Binding-site contacts:
Ligand atom O6 contacts residue GLU46 of chain 1.C at 2.5 Å (salt-bridge).
Ligand atom F2 contacts residue 2FG1 of chain 1.QA at 0.0 Å.
Ligand atom C1 contacts residue GOL1 of chain 1.IA at 3.6 Å.
Ligand atom F2 contacts residue THR187 of chain 1.C at 3.1 Å.
Ligand atom O4 contacts residue ASP49 of chain 1.C at 2.7 Å (salt-bridge).
Ligand atom O1 contacts residue GLY367 of chain 1.C at 3.6 Å.
Ligand atom C3 contacts residue ASP49 of chain 1.C at 3.4 Å.
Ligand atom O6 contacts residue LEU190 of chain 1.C at 3.5 Å.
Ligand atom O3 contacts residue ASP49 of chain 1.C at 2.5 Å (salt-bridge).
Ligand atom C1 contacts residue TYR248 of chain 1.C at 3.7 Å (hydrophobic).
Ligand atom C6 contacts residue 2FG1 of chain 1.QA at 0.0 Å.
Ligand atom O1 contacts residue ARG40 of chain 1.C at 3.1 Å (salt-bridge).
Ligand atom O5 contacts residue TYR248 of chain 1.C at 3.3 Å.
Ligand atom O3 contacts residue TYR248 of chain 1.C at 3.5 Å (h-bond).
Ligand atom O3 contacts residue GLY188 of chain 1.C at 3.0 Å (h-bond).
Ligand atom C4 contacts residue ASP49 of chain 1.C at 3.4 Å.
Ligand atom O5 contacts residue 2FG1 of chain 1.QA at 0.0 Å (h-bond).
Ligand atom C1 contacts residue 2FG1 of chain 1.QA at 0.1 Å.
Ligand atom C2 contacts residue 2FG1 of chain 1.QA at 0.1 Å.
Ligand atom C6 contacts residue GLY366 of chain 1.C at 3.7 Å.
Ligand atom C3 contacts residue 2FG1 of chain 1.QA at 0.0 Å.
Ligand atom O3 contacts residue 2FG1 of chain 1.QA at 0.1 Å (h-bond).
Ligand atom C5 contacts residue 2FG1 of chain 1.QA at 0.0 Å.
Ligand atom F2 contacts residue ASP191 of chain 1.C at 3.3 Å.
Ligand atom O4 contacts residue TYR248 of chain 1.C at 2.7 Å (h-bond).
Ligand atom O1 contacts residue 2FG1 of chain 1.QA at 1.4 Å.
Ligand atom O4 contacts residue 2FG1 of chain 1.QA at 0.0 Å (h-bond).
Ligand atom C4 contacts residue 2FG1 of chain 1.QA at 0.0 Å.
Ligand atom O1 contacts residue ASP191 of chain 1.C at 3.5 Å (salt-bridge).
Ligand atom C6 contacts residue HIS47 of chain 1.C at 3.5 Å.
Ligand atom C6 contacts residue GLU46 of chain 1.C at 3.4 Å.
Ligand atom O6 contacts residue HIS47 of chain 1.C at 2.9 Å (h-bond).
Ligand atom O5 contacts residue GLY367 of chain 1.C at 3.2 Å.
Ligand atom C2 contacts residue TYR248 of chain 1.C at 3.3 Å (hydrophobic).
Ligand atom O6 contacts residue 2FG1 of chain 1.QA at 0.0 Å (h-bond).
Ligand atom C4 contacts residue TYR248 of chain 1.C at 3.7 Å (hydrophobic).
Ligand atom C3 contacts residue TYR248 of chain 1.C at 3.7 Å (hydrophobic).
Ligand atom O4 contacts residue TYR50 of chain 1.C at 3.6 Å.
Ligand atom F2 contacts residue GOL1 of chain 1.IA at 3.1 Å.
Ligand atom C2 contacts residue GOL1 of chain 1.IA at 3.4 Å.

Sequence of chain 1.C:
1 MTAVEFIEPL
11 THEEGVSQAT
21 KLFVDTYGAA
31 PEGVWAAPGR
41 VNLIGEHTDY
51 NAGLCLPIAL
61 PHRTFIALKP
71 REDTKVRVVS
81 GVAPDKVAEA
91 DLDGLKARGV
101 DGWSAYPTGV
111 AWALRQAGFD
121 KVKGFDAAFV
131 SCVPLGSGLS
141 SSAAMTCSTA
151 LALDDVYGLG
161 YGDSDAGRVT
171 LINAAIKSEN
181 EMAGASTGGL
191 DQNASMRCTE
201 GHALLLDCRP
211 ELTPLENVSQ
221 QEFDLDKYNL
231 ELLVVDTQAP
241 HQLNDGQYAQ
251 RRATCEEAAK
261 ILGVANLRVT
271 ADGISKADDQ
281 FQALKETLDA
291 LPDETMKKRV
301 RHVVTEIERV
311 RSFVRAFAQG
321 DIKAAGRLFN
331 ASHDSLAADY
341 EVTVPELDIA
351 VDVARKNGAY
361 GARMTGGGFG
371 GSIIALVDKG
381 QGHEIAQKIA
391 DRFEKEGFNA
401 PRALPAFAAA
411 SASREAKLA

The protein below binds the small molecule below.
Small molecule (SMILES): OC[C@H]1O[C@H](O)[C@H](F)[C@@H](O)[C@H]1O